Sequence of chain 2.A:
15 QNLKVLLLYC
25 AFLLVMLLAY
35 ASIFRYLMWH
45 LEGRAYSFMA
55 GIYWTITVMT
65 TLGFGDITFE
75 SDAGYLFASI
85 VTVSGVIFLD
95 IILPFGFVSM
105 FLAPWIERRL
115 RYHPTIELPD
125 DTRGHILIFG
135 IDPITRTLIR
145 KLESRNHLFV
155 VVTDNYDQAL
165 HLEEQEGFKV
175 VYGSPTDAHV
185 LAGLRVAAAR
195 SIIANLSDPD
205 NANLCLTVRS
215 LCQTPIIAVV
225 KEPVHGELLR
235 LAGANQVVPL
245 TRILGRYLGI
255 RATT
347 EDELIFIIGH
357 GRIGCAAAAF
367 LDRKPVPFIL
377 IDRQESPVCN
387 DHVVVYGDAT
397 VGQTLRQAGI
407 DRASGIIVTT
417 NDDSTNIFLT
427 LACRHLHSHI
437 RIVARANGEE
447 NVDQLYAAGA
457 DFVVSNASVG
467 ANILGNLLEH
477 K

Binding-site contacts:
Ligand atom O6 contacts residue HIS44 of chain 2.A at 4.1 Å.
Ligand atom C5 contacts residue HIS44 of chain 2.A at 4.0 Å.
Ligand atom O6 contacts residue LEU45 of chain 2.A at 3.8 Å.
Ligand atom O5 contacts residue HIS44 of chain 2.A at 4.0 Å.
Ligand atom C4 contacts residue HIS44 of chain 2.A at 4.5 Å.
Ligand atom C6 contacts residue HIS44 of chain 2.A at 3.2 Å.
Ligand atom C6 contacts residue LEU45 of chain 2.A at 4.1 Å (hydrophobic).

This protein binds this small molecule.
Small molecule (SMILES): OC[C@H]1O[C@H](O[C@H]2[C@H](O)[C@@H](O)[C@@H](O)O[C@@H]2CO)[C@H](O)[C@@H](O)[C@@H]1O